A protein and the small-molecule ligand that binds it are described below.
Small molecule (SMILES): C#C[C@H](N)C(=O)O

Sequence of chain 2.A:
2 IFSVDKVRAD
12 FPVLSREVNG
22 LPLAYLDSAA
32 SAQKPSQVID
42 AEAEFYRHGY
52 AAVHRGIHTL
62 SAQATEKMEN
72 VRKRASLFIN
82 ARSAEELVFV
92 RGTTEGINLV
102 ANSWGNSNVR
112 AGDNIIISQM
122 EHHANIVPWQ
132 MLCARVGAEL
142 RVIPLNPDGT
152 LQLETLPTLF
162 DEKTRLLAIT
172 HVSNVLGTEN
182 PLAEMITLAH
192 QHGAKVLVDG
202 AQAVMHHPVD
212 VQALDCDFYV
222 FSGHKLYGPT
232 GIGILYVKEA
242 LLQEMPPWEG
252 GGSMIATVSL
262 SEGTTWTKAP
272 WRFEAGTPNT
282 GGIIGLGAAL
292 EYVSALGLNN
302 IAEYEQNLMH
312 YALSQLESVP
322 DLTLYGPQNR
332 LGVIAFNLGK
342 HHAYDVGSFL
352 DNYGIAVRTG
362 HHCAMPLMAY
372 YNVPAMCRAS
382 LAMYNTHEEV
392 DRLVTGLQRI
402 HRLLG

Sequence of chain 1.A:
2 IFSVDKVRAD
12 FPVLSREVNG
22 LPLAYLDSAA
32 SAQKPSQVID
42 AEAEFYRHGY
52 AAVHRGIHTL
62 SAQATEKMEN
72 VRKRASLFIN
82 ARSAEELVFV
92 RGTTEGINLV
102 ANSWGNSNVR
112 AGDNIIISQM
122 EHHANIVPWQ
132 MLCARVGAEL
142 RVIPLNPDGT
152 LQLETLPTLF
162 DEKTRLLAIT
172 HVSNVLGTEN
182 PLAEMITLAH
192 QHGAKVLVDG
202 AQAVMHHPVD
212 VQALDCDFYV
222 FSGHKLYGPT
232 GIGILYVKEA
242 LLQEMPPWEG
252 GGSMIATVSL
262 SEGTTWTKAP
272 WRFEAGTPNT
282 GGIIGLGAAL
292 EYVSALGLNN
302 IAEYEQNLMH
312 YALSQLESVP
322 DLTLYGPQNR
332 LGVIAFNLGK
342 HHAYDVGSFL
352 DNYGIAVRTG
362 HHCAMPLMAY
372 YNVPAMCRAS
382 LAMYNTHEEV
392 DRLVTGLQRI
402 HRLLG

Binding-site contacts:
Ligand atom O contacts residue ALA30 of chain 1.A at 3.5 Å (h-bond).
Ligand atom N contacts residue PLP1 of chain 1.C at 1.4 Å.
Ligand atom C contacts residue ALA31 of chain 1.A at 3.5 Å (hydrophobic).
Ligand atom CB contacts residue HIS123 of chain 1.A at 4.1 Å.
Ligand atom C contacts residue PLP1 of chain 1.C at 3.6 Å.
Ligand atom OXT contacts residue ARG379 of chain 1.A at 3.7 Å.
Ligand atom C contacts residue ARG379 of chain 1.A at 4.0 Å.
Ligand atom CB contacts residue ALA31 of chain 1.A at 4.4 Å (hydrophobic).
Ligand atom OXT contacts residue ALA30 of chain 1.A at 4.2 Å.
Ligand atom CA contacts residue ALA30 of chain 1.A at 4.3 Å (hydrophobic).
Ligand atom OXT contacts residue ALA31 of chain 1.A at 3.1 Å.
Ligand atom O contacts residue PLP1 of chain 1.C at 3.9 Å.
Ligand atom CA contacts residue PLP1 of chain 1.C at 2.5 Å.
Ligand atom O contacts residue ARG379 of chain 1.A at 3.1 Å (salt-bridge).
Ligand atom O contacts residue ALA31 of chain 1.A at 4.0 Å.
Ligand atom N contacts residue ASN175 of chain 1.A at 4.5 Å.
Ligand atom CA contacts residue ALA31 of chain 1.A at 3.9 Å (hydrophobic).
Ligand atom N contacts residue HIS123 of chain 1.A at 3.4 Å (h-bond).
Ligand atom O contacts residue ASN175 of chain 1.A at 3.4 Å (h-bond).
Ligand atom C contacts residue ALA30 of chain 1.A at 3.8 Å (hydrophobic).
Ligand atom CB contacts residue THR278 of chain 2.A at 4.0 Å.
Ligand atom CB contacts residue PLP1 of chain 1.C at 3.4 Å.
Ligand atom CA contacts residue HIS123 of chain 1.A at 4.3 Å.